The small molecule below binds the protein below.
Small molecule (SMILES): CNCc1cc(OCc2ccc3ccc(N)nc3c2)ccc1Cl

Binding-site contacts:
Ligand atom C02 contacts residue HEM1 of chain 1.H at 3.5 Å.
Ligand atom N29 contacts residue TYR410 of chain 1.B at 4.2 Å.
Ligand atom N01 contacts residue GLU296 of chain 1.B at 2.8 Å (salt-bridge).
Ligand atom C10 contacts residue HEM1 of chain 1.H at 3.9 Å.
Ligand atom N02 contacts residue PRO269 of chain 1.B at 3.8 Å.
Ligand atom C25 contacts residue HEM1 of chain 1.H at 3.7 Å.
Ligand atom C02 contacts residue GLU296 of chain 1.B at 3.6 Å.
Ligand atom C30 contacts residue TYR410 of chain 1.B at 3.4 Å (hydrophobic).
Ligand atom C28 contacts residue TRP382 of chain 1.B at 3.4 Å (hydrophobic).
Ligand atom C28 contacts residue TYR410 of chain 1.B at 3.7 Å (hydrophobic).
Ligand atom C07 contacts residue VAL271 of chain 1.B at 3.5 Å (hydrophobic).
Ligand atom C07 contacts residue HEM1 of chain 1.H at 3.6 Å.
Ligand atom C03 contacts residue HEM1 of chain 1.H at 3.0 Å.
Ligand atom C30 contacts residue LEU41 of chain 1.B at 3.5 Å (hydrophobic).
Ligand atom C11 contacts residue HEM1 of chain 1.H at 3.5 Å.
Ligand atom N02 contacts residue TRP291 of chain 1.B at 2.7 Å (h-bond).
Ligand atom C25 contacts residue TRP382 of chain 1.B at 3.9 Å (hydrophobic).
Ligand atom C21 contacts residue HEM1 of chain 1.H at 4.0 Å.
Ligand atom C26 contacts residue HEM1 of chain 1.H at 3.0 Å.
Ligand atom C28 contacts residue HEM1 of chain 1.H at 3.4 Å.
Ligand atom C06 contacts residue PHE288 of chain 1.B at 3.7 Å (hydrophobic).
Ligand atom N02 contacts residue GLU296 of chain 1.B at 2.9 Å (salt-bridge).
Ligand atom N01 contacts residue HEM1 of chain 1.H at 3.8 Å.
Ligand atom C06 contacts residue HEM1 of chain 1.H at 3.2 Å.
Ligand atom CL contacts residue MET40 of chain 1.B at 4.0 Å.
Ligand atom C08 contacts residue VAL271 of chain 1.B at 3.9 Å (hydrophobic).
Ligand atom C05 contacts residue HEM1 of chain 1.H at 3.6 Å.
Ligand atom N02 contacts residue HEM1 of chain 1.H at 3.5 Å.
Ligand atom C30 contacts residue MET40 of chain 1.B at 3.4 Å (hydrophobic).
Ligand atom C02 contacts residue TRP291 of chain 1.B at 3.9 Å (hydrophobic).
Ligand atom O12 contacts residue HEM1 of chain 1.H at 4.0 Å.
Ligand atom C04 contacts residue HEM1 of chain 1.H at 3.3 Å.
Ligand atom C08 contacts residue HEM1 of chain 1.H at 3.8 Å.
Ligand atom C09 contacts residue HEM1 of chain 1.H at 3.4 Å.
Ligand atom N02 contacts residue TYR292 of chain 1.B at 3.8 Å.
Ligand atom O12 contacts residue VAL271 of chain 1.B at 4.1 Å.
Ligand atom C09 contacts residue GLU296 of chain 1.B at 3.5 Å.
Ligand atom C06 contacts residue VAL271 of chain 1.B at 3.7 Å (hydrophobic).
Ligand atom N29 contacts residue MET40 of chain 1.B at 3.3 Å.
Ligand atom C10 contacts residue GLU296 of chain 1.B at 3.6 Å.

Sequence of chain 1.B:
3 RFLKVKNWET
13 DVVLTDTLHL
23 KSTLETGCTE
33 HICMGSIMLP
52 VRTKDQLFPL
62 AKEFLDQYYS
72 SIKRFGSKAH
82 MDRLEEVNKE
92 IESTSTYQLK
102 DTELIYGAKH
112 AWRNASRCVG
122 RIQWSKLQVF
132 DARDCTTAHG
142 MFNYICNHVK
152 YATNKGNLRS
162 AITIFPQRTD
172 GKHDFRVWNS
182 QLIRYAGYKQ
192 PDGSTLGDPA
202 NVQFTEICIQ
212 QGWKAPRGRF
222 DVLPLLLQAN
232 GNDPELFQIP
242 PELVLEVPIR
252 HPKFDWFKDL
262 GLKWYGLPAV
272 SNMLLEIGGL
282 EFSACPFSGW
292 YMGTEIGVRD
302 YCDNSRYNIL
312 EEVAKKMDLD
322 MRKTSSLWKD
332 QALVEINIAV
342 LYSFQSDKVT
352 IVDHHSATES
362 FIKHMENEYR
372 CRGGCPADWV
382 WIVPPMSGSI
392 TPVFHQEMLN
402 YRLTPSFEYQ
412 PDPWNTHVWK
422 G